This protein binds this small molecule.
Small molecule (SMILES): OC[C@@]1(O)OC[C@H](O)[C@@H](O)[C@@H]1O

Binding-site contacts:
Ligand atom C4 contacts residue THR334 of chain 1.D at 3.8 Å.
Ligand atom C2 contacts residue TRP358 of chain 1.D at 4.1 Å (hydrophobic).
Ligand atom C3 contacts residue TRP197 of chain 1.D at 4.3 Å (hydrophobic).
Ligand atom O1 contacts residue ASP169 of chain 1.D at 2.6 Å (salt-bridge).
Ligand atom C5 contacts residue GLN355 of chain 1.D at 3.7 Å.
Ligand atom C1 contacts residue ASP169 of chain 1.D at 3.5 Å.
Ligand atom O3 contacts residue TRP197 of chain 1.D at 3.1 Å.
Ligand atom C1 contacts residue PHE193 of chain 1.D at 3.8 Å (hydrophobic).
Ligand atom O6 contacts residue TRP358 of chain 1.D at 3.7 Å.
Ligand atom O2 contacts residue ASP103 of chain 1.D at 2.8 Å (salt-bridge).
Ligand atom C1 contacts residue ARG90 of chain 1.D at 4.2 Å.
Ligand atom O5 contacts residue GLN355 of chain 1.D at 2.9 Å (h-bond).
Ligand atom C6 contacts residue ARG90 of chain 1.D at 3.8 Å.
Ligand atom O2 contacts residue PHE193 of chain 1.D at 4.1 Å.
Ligand atom C2 contacts residue ARG90 of chain 1.D at 3.8 Å.
Ligand atom C5 contacts residue TRP358 of chain 1.D at 4.0 Å (hydrophobic).
Ligand atom C1 contacts residue TRP358 of chain 1.D at 3.5 Å (hydrophobic).
Ligand atom C3 contacts residue ASP103 of chain 1.D at 3.5 Å.
Ligand atom O4 contacts residue HIS330 of chain 1.D at 3.8 Å.
Ligand atom C3 contacts residue TRP358 of chain 1.D at 3.8 Å (hydrophobic).
Ligand atom O6 contacts residue ARG90 of chain 1.D at 3.6 Å.
Ligand atom C5 contacts residue THR334 of chain 1.D at 3.9 Å.
Ligand atom C6 contacts residue GLN355 of chain 1.D at 3.9 Å.
Ligand atom C2 contacts residue ASP103 of chain 1.D at 3.7 Å.
Ligand atom O3 contacts residue ASP103 of chain 1.D at 2.7 Å (salt-bridge).
Ligand atom O6 contacts residue ASP169 of chain 1.D at 3.3 Å (salt-bridge).
Ligand atom O4 contacts residue HIS362 of chain 1.D at 2.9 Å (h-bond).
Ligand atom C4 contacts residue ASP103 of chain 1.D at 3.7 Å.
Ligand atom O4 contacts residue THR334 of chain 1.D at 2.8 Å (h-bond).
Ligand atom C2 contacts residue ASP169 of chain 1.D at 4.0 Å.
Ligand atom O1 contacts residue ARG90 of chain 1.D at 3.3 Å (salt-bridge).
Ligand atom O1 contacts residue PHE193 of chain 1.D at 4.1 Å.
Ligand atom O2 contacts residue ARG90 of chain 1.D at 3.0 Å (salt-bridge).
Ligand atom O1 contacts residue TYR194 of chain 1.D at 3.0 Å (h-bond).
Ligand atom O3 contacts residue HIS330 of chain 1.D at 4.1 Å.
Ligand atom O1 contacts residue TRP358 of chain 1.D at 4.1 Å.
Ligand atom O5 contacts residue THR334 of chain 1.D at 3.2 Å (h-bond).
Ligand atom C4 contacts residue HIS362 of chain 1.D at 4.2 Å.
Ligand atom C1 contacts residue TRP197 of chain 1.D at 3.8 Å (hydrophobic).
Ligand atom O3 contacts residue TRP358 of chain 1.D at 4.3 Å.

Sequence of chain 1.D:
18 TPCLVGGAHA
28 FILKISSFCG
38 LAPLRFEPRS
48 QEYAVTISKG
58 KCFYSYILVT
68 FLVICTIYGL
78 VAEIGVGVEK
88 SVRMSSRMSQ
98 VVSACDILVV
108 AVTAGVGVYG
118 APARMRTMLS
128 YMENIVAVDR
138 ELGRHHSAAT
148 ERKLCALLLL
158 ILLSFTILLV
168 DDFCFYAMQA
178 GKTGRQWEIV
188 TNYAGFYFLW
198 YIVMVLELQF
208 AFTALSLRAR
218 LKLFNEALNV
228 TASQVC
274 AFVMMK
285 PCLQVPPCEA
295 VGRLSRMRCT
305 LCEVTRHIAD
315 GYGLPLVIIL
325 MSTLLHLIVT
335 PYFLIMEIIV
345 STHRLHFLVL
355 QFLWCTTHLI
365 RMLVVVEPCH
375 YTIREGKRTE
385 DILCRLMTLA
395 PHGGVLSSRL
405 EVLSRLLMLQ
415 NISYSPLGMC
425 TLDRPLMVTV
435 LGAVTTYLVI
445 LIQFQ